Binding-site contacts:
Ligand atom N contacts residue LEU295 of chain 1.E at 3.5 Å (h-bond).
Ligand atom OXT contacts residue PRO296 of chain 1.E at 2.9 Å.
Ligand atom N contacts residue PRO296 of chain 1.E at 3.0 Å.
Ligand atom O contacts residue PRO296 of chain 1.E at 4.2 Å.
Ligand atom C contacts residue PRO296 of chain 1.E at 3.5 Å (hydrophobic).
Ligand atom CA contacts residue PRO296 of chain 1.E at 3.9 Å (hydrophobic).
Ligand atom OXT contacts residue ARG143 of chain 1.E at 4.3 Å.
Ligand atom O contacts residue ARG143 of chain 1.E at 4.0 Å.
Ligand atom C contacts residue ARG143 of chain 1.E at 4.4 Å.

Sequence of chain 1.E:
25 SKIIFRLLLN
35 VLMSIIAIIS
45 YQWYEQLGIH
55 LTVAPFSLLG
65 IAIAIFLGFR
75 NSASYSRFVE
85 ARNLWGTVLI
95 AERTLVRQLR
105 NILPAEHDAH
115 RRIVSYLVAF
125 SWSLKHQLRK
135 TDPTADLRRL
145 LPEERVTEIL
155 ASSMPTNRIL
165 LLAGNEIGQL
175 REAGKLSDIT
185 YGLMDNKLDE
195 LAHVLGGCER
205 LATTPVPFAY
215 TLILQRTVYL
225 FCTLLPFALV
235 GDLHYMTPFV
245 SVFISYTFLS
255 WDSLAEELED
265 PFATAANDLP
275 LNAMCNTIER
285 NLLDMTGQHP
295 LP

The protein below binds the small molecule below.
Small molecule (SMILES): N[C@@H](CCC(=O)O)C(=O)O